Sequence of chain 32.A:
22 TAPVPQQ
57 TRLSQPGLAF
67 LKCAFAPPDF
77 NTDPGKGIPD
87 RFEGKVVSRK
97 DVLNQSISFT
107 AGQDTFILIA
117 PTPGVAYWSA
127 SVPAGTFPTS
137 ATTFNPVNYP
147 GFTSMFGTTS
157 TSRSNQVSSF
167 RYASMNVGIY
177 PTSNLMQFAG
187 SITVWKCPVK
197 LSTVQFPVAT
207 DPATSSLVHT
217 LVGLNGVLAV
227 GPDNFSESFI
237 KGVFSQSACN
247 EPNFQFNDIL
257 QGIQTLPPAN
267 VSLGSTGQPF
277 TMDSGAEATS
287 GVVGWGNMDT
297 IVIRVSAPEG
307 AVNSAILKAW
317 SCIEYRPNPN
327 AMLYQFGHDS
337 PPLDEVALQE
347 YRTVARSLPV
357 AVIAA

Binding-site contacts:
Ligand atom CG2 contacts residue PHE71 of chain 32.A at 4.0 Å (hydrophobic).
Ligand atom CD1 contacts residue THR349 of chain 32.A at 4.4 Å.

This small molecule binds to this protein.
Small molecule (SMILES): CC[C@H](C)[C@@H](C=O)NC(=O)[C@H](CO)NC(=O)[C@H](CCCCN)NC(=O)[C@@H](N)C(C)C